Binding-site contacts:
Ligand atom P contacts residue GLY203 of chain 2.C at 3.9 Å.
Ligand atom P contacts residue GLU202 of chain 2.C at 4.4 Å.
Ligand atom C2 contacts residue GLU202 of chain 2.C at 4.3 Å.
Ligand atom P contacts residue SER205 of chain 2.C at 1.5 Å.
Ligand atom C1 contacts residue SER205 of chain 2.C at 3.7 Å.
Ligand atom C2' contacts residue SER205 of chain 2.C at 4.1 Å.
Ligand atom O1P contacts residue HIS43 of chain 2.C at 3.0 Å (h-bond).
Ligand atom C3' contacts residue SER205 of chain 2.C at 4.3 Å.
Ligand atom C3 contacts residue LEU27 of chain 2.C at 4.3 Å (hydrophobic).
Ligand atom C3 contacts residue HIS43 of chain 2.C at 4.0 Å.
Ligand atom C1 contacts residue HIS43 of chain 2.C at 4.0 Å.
Ligand atom O3P contacts residue GLY203 of chain 2.C at 2.7 Å (h-bond).
Ligand atom C1' contacts residue SER205 of chain 2.C at 3.2 Å.
Ligand atom C1' contacts residue CYS201 of chain 2.C at 4.3 Å (hydrophobic).
Ligand atom C2' contacts residue HIS43 of chain 2.C at 4.4 Å.
Ligand atom O3P contacts residue LEU27 of chain 2.C at 4.4 Å.
Ligand atom P contacts residue HIS43 of chain 2.C at 3.9 Å.
Ligand atom C1' contacts residue GLU202 of chain 2.C at 4.5 Å.
Ligand atom C1 contacts residue GLU202 of chain 2.C at 4.2 Å.
Ligand atom C2' contacts residue TRP227 of chain 2.C at 3.6 Å (hydrophobic).
Ligand atom O2P contacts residue SER205 of chain 2.C at 2.7 Å (h-bond).
Ligand atom C2 contacts residue TRP50 of chain 2.C at 3.8 Å (hydrophobic).
Ligand atom C3' contacts residue GLU202 of chain 2.C at 3.5 Å.
Ligand atom O1P contacts residue SER205 of chain 2.C at 2.6 Å (h-bond).
Ligand atom O3P contacts residue SER205 of chain 2.C at 2.0 Å (h-bond).
Ligand atom C2 contacts residue LYS52 of chain 2.C at 4.1 Å.
Ligand atom O2P contacts residue GLU202 of chain 2.C at 3.9 Å.
Ligand atom C2' contacts residue SER226 of chain 2.C at 3.4 Å.
Ligand atom O2P contacts residue GLY203 of chain 2.C at 4.0 Å.
Ligand atom C3 contacts residue CYS28 of chain 2.C at 3.6 Å (hydrophobic).
Ligand atom C3 contacts residue SER205 of chain 2.C at 4.1 Å.
Ligand atom C3 contacts residue CYS44 of chain 2.C at 4.3 Å (hydrophobic).
Ligand atom C3 contacts residue LYS52 of chain 2.C at 3.4 Å.
Ligand atom C1' contacts residue SER226 of chain 2.C at 4.4 Å.
Ligand atom C1 contacts residue LYS52 of chain 2.C at 4.3 Å.
Ligand atom O2P contacts residue CYS201 of chain 2.C at 4.4 Å.
Ligand atom C2 contacts residue HIS43 of chain 2.C at 4.0 Å.
Ligand atom C3' contacts residue CYS201 of chain 2.C at 3.3 Å (hydrophobic).
Ligand atom O3P contacts residue ASP204 of chain 2.C at 4.2 Å.
Ligand atom O3P contacts residue GLU202 of chain 2.C at 3.7 Å.

The small molecule below binds the protein below.
Small molecule (SMILES): CC(C)O[PH](=O)OC(C)C

Sequence of chain 2.C:
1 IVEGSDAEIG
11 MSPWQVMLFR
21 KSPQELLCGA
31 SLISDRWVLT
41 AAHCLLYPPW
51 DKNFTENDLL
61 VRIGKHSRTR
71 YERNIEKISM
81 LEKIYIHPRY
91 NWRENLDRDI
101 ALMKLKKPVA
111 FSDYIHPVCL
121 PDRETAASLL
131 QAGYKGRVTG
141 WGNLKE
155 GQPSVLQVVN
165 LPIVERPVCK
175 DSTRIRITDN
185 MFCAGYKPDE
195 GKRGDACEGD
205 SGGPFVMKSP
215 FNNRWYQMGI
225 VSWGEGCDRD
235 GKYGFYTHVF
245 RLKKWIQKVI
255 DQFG